Binding-site contacts:
Ligand atom CG contacts residue GLU707 of chain 1.D at 3.7 Å.
Ligand atom OE2 contacts residue GLU707 of chain 1.D at 4.2 Å.
Ligand atom CB contacts residue ALA658 of chain 1.D at 4.4 Å (hydrophobic).
Ligand atom OE2 contacts residue GLY657 of chain 1.D at 3.7 Å.
Ligand atom CB contacts residue GLY657 of chain 1.D at 4.4 Å.
Ligand atom CD contacts residue GLU707 of chain 1.D at 3.9 Å.
Ligand atom CA contacts residue GLU707 of chain 1.D at 3.3 Å.
Ligand atom O contacts residue TYR457 of chain 1.D at 3.5 Å.
Ligand atom OE1 contacts residue THR659 of chain 1.D at 2.7 Å (h-bond).
Ligand atom OE2 contacts residue ALA658 of chain 1.D at 3.2 Å (h-bond).
Ligand atom OXT contacts residue GLY657 of chain 1.D at 3.3 Å.
Ligand atom N contacts residue PRO485 of chain 1.D at 2.8 Å (h-bond).
Ligand atom CB contacts residue GLU707 of chain 1.D at 4.2 Å.
Ligand atom CA contacts residue PRO485 of chain 1.D at 4.0 Å (hydrophobic).
Ligand atom OXT contacts residue ALA658 of chain 1.D at 2.8 Å (h-bond).
Ligand atom O contacts residue ALA658 of chain 1.D at 4.2 Å.
Ligand atom O contacts residue LEU486 of chain 1.D at 3.5 Å.
Ligand atom OXT contacts residue ARG492 of chain 1.D at 2.8 Å (salt-bridge).
Ligand atom OXT contacts residue TYR457 of chain 1.D at 3.2 Å.
Ligand atom C contacts residue ARG492 of chain 1.D at 3.5 Å.
Ligand atom C contacts residue GLU707 of chain 1.D at 4.2 Å.
Ligand atom O contacts residue ARG492 of chain 1.D at 2.9 Å (salt-bridge).
Ligand atom C contacts residue ALA487 of chain 1.D at 4.0 Å (hydrophobic).
Ligand atom CB contacts residue TYR457 of chain 1.D at 3.5 Å (hydrophobic).
Ligand atom CD contacts residue ALA658 of chain 1.D at 4.4 Å (hydrophobic).
Ligand atom O contacts residue ALA487 of chain 1.D at 2.9 Å (h-bond).
Ligand atom N contacts residue ALA487 of chain 1.D at 4.4 Å.
Ligand atom CD contacts residue VAL654 of chain 1.D at 4.4 Å (hydrophobic).
Ligand atom CA contacts residue ALA658 of chain 1.D at 4.1 Å (hydrophobic).
Ligand atom CD contacts residue THR659 of chain 1.D at 3.4 Å.
Ligand atom OE1 contacts residue GLU707 of chain 1.D at 3.7 Å.
Ligand atom N contacts residue TYR457 of chain 1.D at 3.8 Å.
Ligand atom C contacts residue ALA658 of chain 1.D at 3.7 Å (hydrophobic).
Ligand atom CA contacts residue TYR457 of chain 1.D at 3.9 Å (hydrophobic).
Ligand atom C contacts residue PRO485 of chain 1.D at 4.1 Å (hydrophobic).
Ligand atom N contacts residue TYR733 of chain 1.D at 3.9 Å.
Ligand atom OE2 contacts residue THR659 of chain 1.D at 3.0 Å (h-bond).
Ligand atom N contacts residue GLU707 of chain 1.D at 2.7 Å (salt-bridge).
Ligand atom O contacts residue PRO485 of chain 1.D at 3.5 Å (h-bond).
Ligand atom C contacts residue TYR457 of chain 1.D at 3.4 Å (hydrophobic).

This protein binds this small molecule.
Small molecule (SMILES): N[C@@H](CCC(=O)O)C(=O)O

Sequence of chain 1.D:
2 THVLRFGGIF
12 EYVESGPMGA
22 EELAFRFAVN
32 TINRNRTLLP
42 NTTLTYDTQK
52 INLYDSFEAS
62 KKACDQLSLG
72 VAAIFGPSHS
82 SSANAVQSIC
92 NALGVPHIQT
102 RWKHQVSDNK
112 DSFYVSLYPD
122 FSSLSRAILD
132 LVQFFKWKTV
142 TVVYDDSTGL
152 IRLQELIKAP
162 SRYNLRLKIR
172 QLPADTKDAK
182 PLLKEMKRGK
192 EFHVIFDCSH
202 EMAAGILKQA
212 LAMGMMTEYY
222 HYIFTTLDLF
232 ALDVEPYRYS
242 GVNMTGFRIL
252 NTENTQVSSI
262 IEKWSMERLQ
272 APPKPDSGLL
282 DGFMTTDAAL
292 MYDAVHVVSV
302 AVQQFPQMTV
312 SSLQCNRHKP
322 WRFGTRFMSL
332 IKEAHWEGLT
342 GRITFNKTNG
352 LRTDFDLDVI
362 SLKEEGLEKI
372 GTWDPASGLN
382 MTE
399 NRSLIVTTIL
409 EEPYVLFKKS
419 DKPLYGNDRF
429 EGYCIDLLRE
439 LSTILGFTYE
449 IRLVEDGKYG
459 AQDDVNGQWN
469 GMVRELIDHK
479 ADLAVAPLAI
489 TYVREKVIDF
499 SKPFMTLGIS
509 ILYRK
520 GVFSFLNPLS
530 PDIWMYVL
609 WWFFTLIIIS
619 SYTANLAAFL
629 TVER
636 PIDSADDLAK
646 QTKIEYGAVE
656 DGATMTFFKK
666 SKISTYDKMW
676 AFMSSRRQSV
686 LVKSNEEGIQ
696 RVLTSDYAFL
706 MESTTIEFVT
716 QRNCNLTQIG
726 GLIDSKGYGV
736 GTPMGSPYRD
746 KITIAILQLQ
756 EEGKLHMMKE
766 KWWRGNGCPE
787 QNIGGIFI